Sequence of chain 1.A:
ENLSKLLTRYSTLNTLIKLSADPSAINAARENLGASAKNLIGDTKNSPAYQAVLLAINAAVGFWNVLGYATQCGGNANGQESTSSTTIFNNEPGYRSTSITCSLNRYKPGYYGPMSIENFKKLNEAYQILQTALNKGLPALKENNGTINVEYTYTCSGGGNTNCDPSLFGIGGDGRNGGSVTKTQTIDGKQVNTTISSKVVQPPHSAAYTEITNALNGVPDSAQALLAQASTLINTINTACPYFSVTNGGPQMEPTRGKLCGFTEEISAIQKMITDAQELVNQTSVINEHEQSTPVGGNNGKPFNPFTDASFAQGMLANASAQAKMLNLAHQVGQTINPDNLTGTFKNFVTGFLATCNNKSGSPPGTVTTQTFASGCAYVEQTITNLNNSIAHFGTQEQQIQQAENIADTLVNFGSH

This small molecule binds to this protein.
Small molecule (SMILES): CC(=O)N[C@H]1[C@H](O[C@H]2[C@@H](O)[C@@H](CO)O[C@@H](O[C@H]3[C@H](O)[C@@H](O)[C@H](O)O[C@@H]3CO)[C@@H]2O)O[C@H](CO)[C@@H](O[C@@H]2O[C@@H](C)[C@@H](O)[C@@H](O)[C@@H]2O)[C@@H]1O[C@@H]1O[C@H](CO)[C@H](O)[C@H](O[C@H]2O[C@H](CO)[C@H](O)[C@H](O)[C@H]2O)[C@H]1O[C@@H]1O[C@@H](C)[C@@H](O)[C@@H](O)[C@@H]1O

Binding-site contacts:
Ligand atom O4 contacts residue ALA238 of chain 1.A at 3.9 Å.
Ligand atom O3 contacts residue CYS187 of chain 1.A at 3.9 Å.
Ligand atom O2 contacts residue ARG207 of chain 1.A at 3.8 Å.
Ligand atom C1 contacts residue ARG207 of chain 1.A at 3.8 Å.
Ligand atom O6 contacts residue GLY190 of chain 1.A at 3.6 Å.
Ligand atom C6 contacts residue THR241 of chain 1.A at 3.3 Å.
Ligand atom C5 contacts residue THR241 of chain 1.A at 3.8 Å.
Ligand atom O3 contacts residue ALA239 of chain 1.A at 3.7 Å.
Ligand atom C4 contacts residue CYS187 of chain 1.A at 3.8 Å (hydrophobic).
Ligand atom O4 contacts residue GLN233 of chain 1.A at 2.6 Å (h-bond).
Ligand atom O4 contacts residue ALA239 of chain 1.A at 3.0 Å (h-bond).
Ligand atom O5 contacts residue THR241 of chain 1.A at 3.8 Å.
Ligand atom C2 contacts residue ARG207 of chain 1.A at 3.5 Å.
Ligand atom O3 contacts residue SER188 of chain 1.A at 3.6 Å.
Ligand atom C3 contacts residue GLY189 of chain 1.A at 3.5 Å.
Ligand atom O2 contacts residue ASN192 of chain 1.A at 3.2 Å (h-bond).
Ligand atom C6 contacts residue ARG207 of chain 1.A at 3.9 Å.
Ligand atom O3 contacts residue ASP196 of chain 1.A at 3.0 Å (salt-bridge).
Ligand atom O5 contacts residue ALA239 of chain 1.A at 3.8 Å.
Ligand atom C6 contacts residue GLN233 of chain 1.A at 3.6 Å.
Ligand atom O3 contacts residue ASN192 of chain 1.A at 3.6 Å.
Ligand atom C4 contacts residue THR241 of chain 1.A at 3.9 Å.
Ligand atom C6 contacts residue GLN233 of chain 1.A at 3.7 Å.
Ligand atom O3 contacts residue GLY189 of chain 1.A at 2.7 Å (h-bond).
Ligand atom C6 contacts residue TYR240 of chain 1.A at 3.9 Å (hydrophobic).
Ligand atom O5 contacts residue GLN233 of chain 1.A at 3.5 Å (h-bond).
Ligand atom O2 contacts residue ARG207 of chain 1.A at 3.9 Å.
Ligand atom O6 contacts residue GLY191 of chain 1.A at 3.0 Å (h-bond).
Ligand atom O4 contacts residue THR193 of chain 1.A at 3.9 Å.
Ligand atom O4 contacts residue CYS187 of chain 1.A at 2.8 Å (h-bond).
Ligand atom O5 contacts residue ARG207 of chain 1.A at 3.4 Å (salt-bridge).
Ligand atom C3 contacts residue ARG207 of chain 1.A at 3.8 Å.
Ligand atom C6 contacts residue VAL231 of chain 1.A at 3.6 Å (hydrophobic).
Ligand atom C4 contacts residue GLN233 of chain 1.A at 3.2 Å.
Ligand atom C8 contacts residue GLY190 of chain 1.A at 3.5 Å.
Ligand atom O4 contacts residue ALA238 of chain 1.A at 3.7 Å.
Ligand atom O6 contacts residue GLN233 of chain 1.A at 2.8 Å (h-bond).
Ligand atom C6 contacts residue GLY191 of chain 1.A at 3.6 Å.
Ligand atom C3 contacts residue ASP196 of chain 1.A at 3.9 Å.
Ligand atom O4 contacts residue THR241 of chain 1.A at 3.0 Å (h-bond).